Binding-site contacts:
Ligand atom O5 contacts residue ASN61 of chain 1.A at 2.4 Å (h-bond).
Ligand atom C5 contacts residue ASN61 of chain 1.A at 3.6 Å.
Ligand atom C8 contacts residue ASN61 of chain 1.A at 4.3 Å.
Ligand atom C4 contacts residue ASN61 of chain 1.A at 4.2 Å.
Ligand atom N2 contacts residue ASN61 of chain 1.A at 2.7 Å (h-bond).
Ligand atom C1 contacts residue ASN61 of chain 1.A at 1.4 Å.
Ligand atom O7 contacts residue ASN61 of chain 1.A at 3.6 Å (h-bond).
Ligand atom C2 contacts residue ASN61 of chain 1.A at 2.4 Å.
Ligand atom C7 contacts residue ASN61 of chain 1.A at 3.3 Å.
Ligand atom C3 contacts residue ASN61 of chain 1.A at 3.7 Å.

Sequence of chain 1.A:
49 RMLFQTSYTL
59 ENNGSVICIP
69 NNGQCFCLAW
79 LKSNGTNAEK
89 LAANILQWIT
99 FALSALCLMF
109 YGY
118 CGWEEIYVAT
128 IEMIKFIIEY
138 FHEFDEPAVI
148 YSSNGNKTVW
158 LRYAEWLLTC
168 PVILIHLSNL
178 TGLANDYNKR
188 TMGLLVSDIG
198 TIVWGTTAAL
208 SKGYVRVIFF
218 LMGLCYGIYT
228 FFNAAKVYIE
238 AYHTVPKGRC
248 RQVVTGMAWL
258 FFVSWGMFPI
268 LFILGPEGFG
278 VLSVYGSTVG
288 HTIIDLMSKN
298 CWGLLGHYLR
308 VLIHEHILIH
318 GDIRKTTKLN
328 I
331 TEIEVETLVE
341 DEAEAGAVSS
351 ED

A small-molecule ligand and the protein it binds are described below.
Small molecule (SMILES): CC(=O)N[C@H]1[C@H](O[C@H]2[C@H](O)[C@@H](NC(C)=O)CO[C@@H]2CO)O[C@H](CO)[C@@H](O)[C@@H]1O